Sequence of chain 1.A:
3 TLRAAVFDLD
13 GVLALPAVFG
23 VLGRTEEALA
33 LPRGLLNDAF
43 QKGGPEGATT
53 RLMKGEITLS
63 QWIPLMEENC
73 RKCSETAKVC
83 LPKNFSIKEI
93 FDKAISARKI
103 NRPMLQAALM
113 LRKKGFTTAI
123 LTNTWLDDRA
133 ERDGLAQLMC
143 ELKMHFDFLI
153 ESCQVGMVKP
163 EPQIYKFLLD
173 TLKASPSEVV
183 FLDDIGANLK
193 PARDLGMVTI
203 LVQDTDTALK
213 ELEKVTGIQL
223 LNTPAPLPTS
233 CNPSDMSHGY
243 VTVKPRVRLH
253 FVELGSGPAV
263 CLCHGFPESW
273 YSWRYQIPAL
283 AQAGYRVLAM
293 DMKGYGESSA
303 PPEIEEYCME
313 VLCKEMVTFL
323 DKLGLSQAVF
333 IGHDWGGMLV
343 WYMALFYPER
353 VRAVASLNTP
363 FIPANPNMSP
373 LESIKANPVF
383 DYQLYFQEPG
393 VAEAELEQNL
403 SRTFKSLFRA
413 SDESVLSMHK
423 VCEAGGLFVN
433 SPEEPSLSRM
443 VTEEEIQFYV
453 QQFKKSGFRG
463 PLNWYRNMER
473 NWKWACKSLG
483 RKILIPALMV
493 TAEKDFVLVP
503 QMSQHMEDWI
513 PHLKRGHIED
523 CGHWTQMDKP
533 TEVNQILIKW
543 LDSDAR

Binding-site contacts:
Ligand atom C22 contacts residue LEU500 of chain 1.A at 3.8 Å (hydrophobic).
Ligand atom C16 contacts residue TYR467 of chain 1.A at 3.6 Å (hydrophobic).
Ligand atom C15 contacts residue ASP336 of chain 1.A at 3.0 Å.
Ligand atom C13 contacts residue HIS525 of chain 1.A at 3.6 Å.
Ligand atom C21 contacts residue MET340 of chain 1.A at 3.6 Å (hydrophobic).
Ligand atom C7 contacts residue ASP336 of chain 1.A at 3.8 Å.
Ligand atom C17 contacts residue TRP337 of chain 1.A at 3.8 Å (hydrophobic).
Ligand atom C7 contacts residue HIS525 of chain 1.A at 3.5 Å.
Ligand atom N14 contacts residue TYR384 of chain 1.A at 2.6 Å (h-bond).
Ligand atom C10 contacts residue MET420 of chain 1.A at 3.5 Å (hydrophobic).
Ligand atom C16 contacts residue TYR384 of chain 1.A at 3.6 Å (hydrophobic).
Ligand atom C13 contacts residue TYR384 of chain 1.A at 3.5 Å (hydrophobic).
Ligand atom N14 contacts residue TYR467 of chain 1.A at 3.6 Å (h-bond).
Ligand atom O12 contacts residue ASP497 of chain 1.A at 2.8 Å (salt-bridge).
Ligand atom C9 contacts residue VAL499 of chain 1.A at 3.9 Å (hydrophobic).
Ligand atom BR contacts residue ASP497 of chain 1.A at 3.4 Å.
Ligand atom O12 contacts residue HIS525 of chain 1.A at 3.1 Å (h-bond).
Ligand atom N14 contacts residue ASP336 of chain 1.A at 2.7 Å (salt-bridge).
Ligand atom C1 contacts residue TRP526 of chain 1.A at 3.8 Å (hydrophobic).
Ligand atom C13 contacts residue ASP336 of chain 1.A at 3.0 Å.
Ligand atom O12 contacts residue LEU500 of chain 1.A at 3.5 Å (h-bond).
Ligand atom C6 contacts residue TYR384 of chain 1.A at 3.7 Å (hydrophobic).
Ligand atom C8 contacts residue HIS525 of chain 1.A at 3.3 Å.
Ligand atom C8 contacts residue VAL499 of chain 1.A at 3.5 Å (hydrophobic).
Ligand atom C16 contacts residue ASP336 of chain 1.A at 3.4 Å.
Ligand atom C20 contacts residue GLN385 of chain 1.A at 3.6 Å.
Ligand atom O12 contacts residue VAL499 of chain 1.A at 3.0 Å.
Ligand atom BR contacts residue VAL499 of chain 1.A at 3.7 Å.
Ligand atom C15 contacts residue TYR384 of chain 1.A at 3.2 Å (hydrophobic).
Ligand atom C22 contacts residue MET340 of chain 1.A at 3.6 Å (hydrophobic).
Ligand atom C4 contacts residue LEU409 of chain 1.A at 3.6 Å (hydrophobic).
Ligand atom C16 contacts residue TRP337 of chain 1.A at 3.7 Å (hydrophobic).
Ligand atom C19 contacts residue GLN385 of chain 1.A at 3.5 Å.
Ligand atom C23 contacts residue LEU500 of chain 1.A at 3.7 Å (hydrophobic).
Ligand atom C3 contacts residue TYR384 of chain 1.A at 3.6 Å (hydrophobic).
Ligand atom BR contacts residue HIS525 of chain 1.A at 3.7 Å.
Ligand atom C9 contacts residue HIS525 of chain 1.A at 3.7 Å.
Ligand atom C23 contacts residue MET340 of chain 1.A at 3.8 Å (hydrophobic).
Ligand atom C1 contacts residue PHE268 of chain 1.A at 3.6 Å (hydrophobic).
Ligand atom C4 contacts residue MET420 of chain 1.A at 3.7 Å (hydrophobic).

A small-molecule ligand and the protein it binds are described below.
Small molecule (SMILES): CC(C)(C)c1cc(Br)c(O)c(CNCCCc2ccccc2)c1